Binding-site contacts:
Ligand atom O7 contacts residue ALA123 of chain 1.B at 3.2 Å.
Ligand atom O7 contacts residue ASN122 of chain 1.B at 3.4 Å (h-bond).
Ligand atom C8 contacts residue THR124 of chain 1.B at 4.1 Å.
Ligand atom C5 contacts residue ASN122 of chain 1.B at 3.7 Å.
Ligand atom C3 contacts residue ASN122 of chain 1.B at 3.9 Å.
Ligand atom O5 contacts residue ASN122 of chain 1.B at 2.4 Å (h-bond).
Ligand atom C7 contacts residue ALA123 of chain 1.B at 4.1 Å (hydrophobic).
Ligand atom C7 contacts residue ASN122 of chain 1.B at 3.5 Å.
Ligand atom C4 contacts residue ASN122 of chain 1.B at 4.3 Å.
Ligand atom C2 contacts residue ASN122 of chain 1.B at 2.5 Å.
Ligand atom N2 contacts residue ASN122 of chain 1.B at 2.9 Å (h-bond).
Ligand atom O5 contacts residue VAL127 of chain 1.B at 4.2 Å.
Ligand atom O7 contacts residue THR124 of chain 1.B at 4.4 Å.
Ligand atom C1 contacts residue ASN122 of chain 1.B at 1.5 Å.
Ligand atom C1 contacts residue VAL127 of chain 1.B at 4.2 Å (hydrophobic).
Ligand atom C8 contacts residue ALA123 of chain 1.B at 4.3 Å (hydrophobic).

Sequence of chain 1.B:
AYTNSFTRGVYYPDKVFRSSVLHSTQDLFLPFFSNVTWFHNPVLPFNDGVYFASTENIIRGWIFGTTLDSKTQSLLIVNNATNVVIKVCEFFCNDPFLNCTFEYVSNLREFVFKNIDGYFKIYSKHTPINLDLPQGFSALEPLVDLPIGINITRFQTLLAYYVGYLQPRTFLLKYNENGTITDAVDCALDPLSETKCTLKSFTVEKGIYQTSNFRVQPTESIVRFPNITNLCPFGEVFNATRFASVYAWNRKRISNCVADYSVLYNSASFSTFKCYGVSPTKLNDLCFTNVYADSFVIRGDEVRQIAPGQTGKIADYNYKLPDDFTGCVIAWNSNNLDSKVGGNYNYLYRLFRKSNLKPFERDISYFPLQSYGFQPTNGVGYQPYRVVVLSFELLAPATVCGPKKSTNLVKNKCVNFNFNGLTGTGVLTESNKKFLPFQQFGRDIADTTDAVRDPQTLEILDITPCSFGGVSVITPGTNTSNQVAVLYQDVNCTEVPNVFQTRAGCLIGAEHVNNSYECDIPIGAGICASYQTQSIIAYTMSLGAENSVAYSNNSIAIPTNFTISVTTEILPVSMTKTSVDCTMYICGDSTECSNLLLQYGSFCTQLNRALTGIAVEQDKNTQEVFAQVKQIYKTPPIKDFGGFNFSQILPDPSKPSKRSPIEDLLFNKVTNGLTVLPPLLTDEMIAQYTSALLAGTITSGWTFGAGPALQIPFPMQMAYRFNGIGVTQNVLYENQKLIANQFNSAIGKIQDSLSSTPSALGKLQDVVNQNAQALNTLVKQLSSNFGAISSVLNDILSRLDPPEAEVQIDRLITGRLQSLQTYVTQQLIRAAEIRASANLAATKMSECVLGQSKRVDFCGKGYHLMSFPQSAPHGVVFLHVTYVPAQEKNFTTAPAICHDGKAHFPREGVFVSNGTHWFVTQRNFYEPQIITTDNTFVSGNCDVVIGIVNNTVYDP

This protein binds this small molecule.
Small molecule (SMILES): CC(=O)N[C@@H]1[C@@H](O)[C@H](O)[C@@H](CO)O[C@H]1O